Binding-site contacts:
Ligand atom O3' contacts residue ARG322 of chain 1.E at 3.0 Å (salt-bridge).
Ligand atom C1' contacts residue NAD1 of chain 1.R at 3.6 Å.
Ligand atom O1P contacts residue GLY328 of chain 1.E at 3.3 Å.
Ligand atom N3 contacts residue NAD1 of chain 1.R at 3.1 Å.
Ligand atom O3' contacts residue MET385 of chain 1.E at 3.6 Å.
Ligand atom O6 contacts residue MET414 of chain 1.E at 2.8 Å (h-bond).
Ligand atom N7 contacts residue MET414 of chain 1.E at 3.6 Å.
Ligand atom C6 contacts residue GLY415 of chain 1.E at 3.3 Å.
Ligand atom N7 contacts residue GLY413 of chain 1.E at 3.5 Å.
Ligand atom C2' contacts residue NAD1 of chain 1.R at 3.5 Å.
Ligand atom O3P contacts residue TYR411 of chain 1.E at 2.4 Å (h-bond).
Ligand atom P contacts residue SER388 of chain 1.E at 3.5 Å.
Ligand atom C6 contacts residue MET414 of chain 1.E at 3.7 Å (hydrophobic).
Ligand atom O2P contacts residue SER388 of chain 1.E at 2.9 Å (h-bond).
Ligand atom O2P contacts residue GLY387 of chain 1.E at 3.1 Å (h-bond).
Ligand atom C2 contacts residue CYS331 of chain 1.E at 2.3 Å (hydrophobic).
Ligand atom O3P contacts residue SER388 of chain 1.E at 2.9 Å (h-bond).
Ligand atom O3' contacts residue SER68 of chain 1.E at 3.1 Å (h-bond).
Ligand atom O5' contacts residue GLY365 of chain 1.E at 3.4 Å (h-bond).
Ligand atom O6 contacts residue GLY413 of chain 1.E at 3.1 Å.
Ligand atom C4 contacts residue CYS331 of chain 1.E at 2.8 Å (hydrophobic).
Ligand atom C4 contacts residue NAD1 of chain 1.R at 3.4 Å.
Ligand atom C8 contacts residue MET70 of chain 1.E at 3.5 Å (hydrophobic).
Ligand atom O6 contacts residue GLY415 of chain 1.E at 2.3 Å (h-bond).
Ligand atom C2 contacts residue GLN441 of chain 1.E at 3.3 Å.
Ligand atom N3 contacts residue CYS331 of chain 1.E at 1.6 Å (h-bond).
Ligand atom P contacts residue SER329 of chain 1.E at 3.6 Å.
Ligand atom C2 contacts residue NAD1 of chain 1.R at 3.5 Å.
Ligand atom N1 contacts residue CYS331 of chain 1.E at 3.6 Å (h-bond).
Ligand atom C3' contacts residue SER68 of chain 1.E at 3.2 Å.
Ligand atom N1 contacts residue GLN441 of chain 1.E at 2.9 Å (h-bond).
Ligand atom O1P contacts residue SER329 of chain 1.E at 2.5 Å (h-bond).
Ligand atom O2' contacts residue ASP364 of chain 1.E at 3.4 Å (salt-bridge).
Ligand atom O2' contacts residue NAD1 of chain 1.R at 2.5 Å (h-bond).
Ligand atom O3' contacts residue ASP364 of chain 1.E at 3.3 Å.
Ligand atom N9 contacts residue CYS331 of chain 1.E at 3.6 Å (h-bond).
Ligand atom O3P contacts residue SER329 of chain 1.E at 2.9 Å (h-bond).
Ligand atom O1P contacts residue GLY365 of chain 1.E at 3.5 Å.
Ligand atom O3P contacts residue GLY387 of chain 1.E at 3.4 Å.
Ligand atom C1' contacts residue CYS331 of chain 1.E at 3.7 Å (hydrophobic).

This small molecule binds to this protein.
Small molecule (SMILES): O=c1[nH]cnc2c1ncn2[C@@H]1O[C@H](COP(=O)(O)O)[C@@H](O)[C@H]1O

Sequence of chain 1.E:
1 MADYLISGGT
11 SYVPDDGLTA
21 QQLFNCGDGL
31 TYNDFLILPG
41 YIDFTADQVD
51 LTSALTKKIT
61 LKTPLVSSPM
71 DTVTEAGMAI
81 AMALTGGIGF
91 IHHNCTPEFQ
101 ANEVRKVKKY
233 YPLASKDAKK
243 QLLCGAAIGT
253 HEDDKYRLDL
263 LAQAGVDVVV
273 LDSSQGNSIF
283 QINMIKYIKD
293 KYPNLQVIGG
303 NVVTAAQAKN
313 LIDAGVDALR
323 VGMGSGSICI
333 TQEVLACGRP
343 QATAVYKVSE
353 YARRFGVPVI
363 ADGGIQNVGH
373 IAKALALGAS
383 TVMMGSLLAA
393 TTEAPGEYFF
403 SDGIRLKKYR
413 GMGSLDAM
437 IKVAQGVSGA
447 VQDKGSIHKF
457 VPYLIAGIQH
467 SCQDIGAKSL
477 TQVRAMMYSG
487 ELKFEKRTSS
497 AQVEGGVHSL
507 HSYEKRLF